Sequence of chain 40.A:
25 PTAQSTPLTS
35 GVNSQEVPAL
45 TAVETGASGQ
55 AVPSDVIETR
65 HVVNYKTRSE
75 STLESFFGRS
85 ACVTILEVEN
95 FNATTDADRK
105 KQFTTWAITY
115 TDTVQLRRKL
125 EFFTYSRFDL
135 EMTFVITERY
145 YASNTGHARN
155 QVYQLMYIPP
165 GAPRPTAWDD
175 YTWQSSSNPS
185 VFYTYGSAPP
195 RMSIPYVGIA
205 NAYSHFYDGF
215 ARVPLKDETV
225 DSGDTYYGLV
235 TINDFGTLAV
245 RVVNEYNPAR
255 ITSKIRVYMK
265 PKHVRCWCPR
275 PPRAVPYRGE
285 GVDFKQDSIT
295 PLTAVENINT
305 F

Sequence of chain 36.A:
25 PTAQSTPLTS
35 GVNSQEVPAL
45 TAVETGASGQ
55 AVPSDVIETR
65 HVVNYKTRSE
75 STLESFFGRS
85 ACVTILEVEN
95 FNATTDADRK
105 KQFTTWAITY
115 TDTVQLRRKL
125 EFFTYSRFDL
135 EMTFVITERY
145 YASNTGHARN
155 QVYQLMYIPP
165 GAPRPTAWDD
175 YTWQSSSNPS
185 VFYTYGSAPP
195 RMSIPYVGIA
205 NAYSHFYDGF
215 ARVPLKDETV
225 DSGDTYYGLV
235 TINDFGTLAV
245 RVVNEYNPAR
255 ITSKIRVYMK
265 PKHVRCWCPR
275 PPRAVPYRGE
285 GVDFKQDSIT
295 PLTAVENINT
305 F

Binding-site contacts:
Ligand atom O1A contacts residue ASN148 of chain 36.A at 4.3 Å.
Ligand atom C6 contacts residue ALA146 of chain 36.A at 4.3 Å (hydrophobic).
Ligand atom O1A contacts residue SER147 of chain 36.A at 3.1 Å (h-bond).
Ligand atom O4 contacts residue ASN251 of chain 40.A at 4.1 Å.
Ligand atom C7 contacts residue TYR145 of chain 36.A at 3.9 Å (hydrophobic).
Ligand atom O4 contacts residue PRO252 of chain 40.A at 3.6 Å.
Ligand atom C11 contacts residue TYR145 of chain 36.A at 3.7 Å (hydrophobic).
Ligand atom O1B contacts residue PRO252 of chain 40.A at 3.3 Å.
Ligand atom O8 contacts residue ALA146 of chain 36.A at 3.3 Å.
Ligand atom O4 contacts residue TYR145 of chain 36.A at 4.2 Å.
Ligand atom O1B contacts residue ALA146 of chain 36.A at 4.3 Å.
Ligand atom C11 contacts residue ARG143 of chain 36.A at 4.0 Å.
Ligand atom O4 contacts residue TYR250 of chain 40.A at 3.4 Å.
Ligand atom N5 contacts residue TYR250 of chain 40.A at 4.4 Å.
Ligand atom C4 contacts residue TYR145 of chain 36.A at 3.6 Å (hydrophobic).
Ligand atom O1B contacts residue SER147 of chain 36.A at 2.7 Å (h-bond).
Ligand atom C6 contacts residue TYR145 of chain 36.A at 3.4 Å (hydrophobic).
Ligand atom O10 contacts residue TYR250 of chain 40.A at 2.8 Å (h-bond).
Ligand atom C10 contacts residue TYR145 of chain 36.A at 3.6 Å (hydrophobic).
Ligand atom C3 contacts residue PRO252 of chain 40.A at 3.8 Å (hydrophobic).
Ligand atom O1A contacts residue ALA146 of chain 36.A at 3.2 Å.
Ligand atom C1 contacts residue ALA146 of chain 36.A at 4.0 Å (hydrophobic).
Ligand atom C1 contacts residue PRO252 of chain 40.A at 4.0 Å (hydrophobic).
Ligand atom C8 contacts residue ALA146 of chain 36.A at 4.5 Å (hydrophobic).
Ligand atom C5 contacts residue TYR145 of chain 36.A at 3.3 Å (hydrophobic).
Ligand atom C9 contacts residue TYR145 of chain 36.A at 4.4 Å (hydrophobic).
Ligand atom C4 contacts residue PRO252 of chain 40.A at 3.7 Å (hydrophobic).
Ligand atom C11 contacts residue TYR250 of chain 40.A at 3.7 Å (hydrophobic).
Ligand atom C10 contacts residue TYR250 of chain 40.A at 3.5 Å (hydrophobic).
Ligand atom C1 contacts residue SER147 of chain 36.A at 3.6 Å.
Ligand atom N5 contacts residue TYR145 of chain 36.A at 2.6 Å (h-bond).

This small molecule binds to this protein.
Small molecule (SMILES): CC(=O)N[C@H]1[C@H]([C@H](O)[C@H](O)CO)O[C@@](O)(C(=O)O)C[C@@H]1O